Binding-site contacts:
Ligand atom C7 contacts residue SER158 of chain 1.E at 4.5 Å.
Ligand atom C2 contacts residue ASN118 of chain 1.E at 2.4 Å.
Ligand atom C8 contacts residue LEU161 of chain 1.E at 3.8 Å (hydrophobic).
Ligand atom C5 contacts residue GLY121 of chain 1.E at 4.4 Å.
Ligand atom C6 contacts residue PRO122 of chain 1.E at 4.2 Å (hydrophobic).
Ligand atom C5 contacts residue THR120 of chain 1.E at 4.3 Å.
Ligand atom C7 contacts residue LEU161 of chain 1.E at 4.4 Å (hydrophobic).
Ligand atom C7 contacts residue ILE156 of chain 1.E at 4.3 Å (hydrophobic).
Ligand atom C5 contacts residue ASN118 of chain 1.E at 3.6 Å.
Ligand atom C1 contacts residue THR120 of chain 1.E at 3.5 Å.
Ligand atom N2 contacts residue SER158 of chain 1.E at 4.4 Å.
Ligand atom C8 contacts residue ASN118 of chain 1.E at 4.3 Å.
Ligand atom N2 contacts residue THR120 of chain 1.E at 3.9 Å.
Ligand atom O7 contacts residue ILE156 of chain 1.E at 4.0 Å.
Ligand atom O7 contacts residue HIS220 of chain 1.E at 3.9 Å.
Ligand atom C3 contacts residue THR120 of chain 1.E at 4.1 Å.
Ligand atom C2 contacts residue THR120 of chain 1.E at 4.0 Å.
Ligand atom O5 contacts residue ASN118 of chain 1.E at 2.4 Å (h-bond).
Ligand atom C7 contacts residue ASN118 of chain 1.E at 3.1 Å.
Ligand atom N2 contacts residue ASN118 of chain 1.E at 2.8 Å (h-bond).
Ligand atom C8 contacts residue ILE156 of chain 1.E at 4.0 Å (hydrophobic).
Ligand atom C1 contacts residue ASN118 of chain 1.E at 1.3 Å.
Ligand atom C6 contacts residue GLY121 of chain 1.E at 4.5 Å.
Ligand atom O7 contacts residue ASN118 of chain 1.E at 3.0 Å (h-bond).
Ligand atom C4 contacts residue ASN118 of chain 1.E at 4.2 Å.
Ligand atom C8 contacts residue SER158 of chain 1.E at 3.5 Å.
Ligand atom C3 contacts residue ASN118 of chain 1.E at 3.7 Å.
Ligand atom O5 contacts residue THR120 of chain 1.E at 4.0 Å.

Sequence of chain 1.E:
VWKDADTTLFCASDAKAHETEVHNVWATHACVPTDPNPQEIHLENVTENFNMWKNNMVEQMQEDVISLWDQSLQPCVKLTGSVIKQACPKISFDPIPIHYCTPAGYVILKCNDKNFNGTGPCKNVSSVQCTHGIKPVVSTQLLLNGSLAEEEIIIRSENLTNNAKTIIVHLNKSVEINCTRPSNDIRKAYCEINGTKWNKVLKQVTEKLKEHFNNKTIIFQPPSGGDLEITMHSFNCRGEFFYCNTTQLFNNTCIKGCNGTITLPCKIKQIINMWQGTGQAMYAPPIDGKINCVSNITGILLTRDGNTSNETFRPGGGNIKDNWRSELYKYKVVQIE

A protein and the small-molecule ligand that binds it are described below.
Small molecule (SMILES): CC(=O)N[C@@H]1[C@@H](O)[C@H](O)[C@@H](CO)O[C@H]1O